Binding-site contacts:
Ligand atom C2 contacts residue THR168 of chain 1.J at 4.5 Å.
Ligand atom C4 contacts residue PRO202 of chain 1.J at 3.6 Å (hydrophobic).
Ligand atom C3 contacts residue ASP203 of chain 1.J at 4.1 Å.
Ligand atom O6 contacts residue GLY206 of chain 1.J at 4.2 Å.
Ligand atom C2 contacts residue GLY206 of chain 1.J at 4.5 Å.
Ligand atom C4 contacts residue GLN210 of chain 1.J at 3.5 Å.
Ligand atom C3 contacts residue THR168 of chain 1.J at 4.0 Å.
Ligand atom C6 contacts residue ILE266 of chain 1.J at 4.3 Å (hydrophobic).
Ligand atom O4 contacts residue GLN210 of chain 1.J at 2.9 Å (h-bond).
Ligand atom O6 contacts residue PRO202 of chain 1.J at 3.8 Å.
Ligand atom C6 contacts residue GLN210 of chain 1.J at 3.6 Å.
Ligand atom C1 contacts residue ASP203 of chain 1.J at 4.0 Å.
Ligand atom O3 contacts residue GLY206 of chain 1.J at 4.1 Å.
Ligand atom O3 contacts residue PRO202 of chain 1.J at 3.7 Å.
Ligand atom C2 contacts residue ASP203 of chain 1.J at 3.5 Å.
Ligand atom O3 contacts residue THR168 of chain 1.J at 2.8 Å (h-bond).
Ligand atom C6 contacts residue GLY206 of chain 1.J at 4.4 Å.
Ligand atom C4 contacts residue LEU207 of chain 1.J at 4.4 Å (hydrophobic).
Ligand atom O5 contacts residue GLY206 of chain 1.J at 4.0 Å.
Ligand atom O4 contacts residue ASP171 of chain 1.J at 4.0 Å.
Ligand atom O5 contacts residue LEU207 of chain 1.J at 4.5 Å.
Ligand atom O3 contacts residue ASP203 of chain 1.J at 3.5 Å (salt-bridge).
Ligand atom C5 contacts residue GLN210 of chain 1.J at 4.2 Å.
Ligand atom O4 contacts residue GLY170 of chain 1.J at 3.5 Å (h-bond).
Ligand atom C3 contacts residue PRO202 of chain 1.J at 4.2 Å (hydrophobic).
Ligand atom O2 contacts residue ASP203 of chain 1.J at 2.6 Å (salt-bridge).
Ligand atom O4 contacts residue PRO202 of chain 1.J at 3.7 Å.
Ligand atom C3 contacts residue GLY170 of chain 1.J at 4.2 Å.
Ligand atom O3 contacts residue GLY170 of chain 1.J at 3.2 Å (h-bond).
Ligand atom O2 contacts residue THR168 of chain 1.J at 4.0 Å.
Ligand atom O3 contacts residue LYS169 of chain 1.J at 3.6 Å.
Ligand atom C1 contacts residue GLY206 of chain 1.J at 4.5 Å.
Ligand atom O4 contacts residue GLY206 of chain 1.J at 3.6 Å.
Ligand atom O3 contacts residue LEU207 of chain 1.J at 3.9 Å.
Ligand atom C4 contacts residue GLY170 of chain 1.J at 4.2 Å.
Ligand atom C2 contacts residue LEU207 of chain 1.J at 4.2 Å (hydrophobic).

Sequence of chain 1.J:
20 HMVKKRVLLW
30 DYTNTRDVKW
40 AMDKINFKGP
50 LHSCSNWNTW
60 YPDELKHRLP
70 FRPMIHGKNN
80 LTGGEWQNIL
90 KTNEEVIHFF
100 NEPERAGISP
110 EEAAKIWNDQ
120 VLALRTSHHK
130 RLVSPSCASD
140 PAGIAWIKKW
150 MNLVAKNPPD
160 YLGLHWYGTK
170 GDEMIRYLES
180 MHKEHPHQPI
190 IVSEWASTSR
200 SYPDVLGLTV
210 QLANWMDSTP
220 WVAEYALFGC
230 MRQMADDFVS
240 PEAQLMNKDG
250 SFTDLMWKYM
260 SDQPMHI

This protein binds this small molecule.
Small molecule (SMILES): OC[C@H]1O[C@@H](O[C@@H]2[C@@H](O)[C@H](O)O[C@H](CO)[C@H]2O)[C@H](O)[C@@H](O)[C@@H]1O